A small-molecule ligand and the protein it binds are described below.
Small molecule (SMILES): Nc1ccc(C(=O)O)cc1

Binding-site contacts:
Ligand atom O1' contacts residue PRO47 of chain 1.A at 3.7 Å.
Ligand atom O2' contacts residue BTB1 of chain 1.C at 3.8 Å.
Ligand atom O1' contacts residue LYS111 of chain 1.A at 3.7 Å.
Ligand atom C4 contacts residue GLY110 of chain 1.A at 3.7 Å.
Ligand atom C1 contacts residue LEU49 of chain 1.A at 4.4 Å (hydrophobic).
Ligand atom C4 contacts residue LYS111 of chain 1.A at 3.8 Å.
Ligand atom C5 contacts residue GLY110 of chain 1.A at 4.3 Å.
Ligand atom N4 contacts residue VAL114 of chain 1.A at 4.5 Å.
Ligand atom N4 contacts residue LYS111 of chain 1.A at 4.0 Å.
Ligand atom O2' contacts residue TYR223 of chain 1.A at 3.9 Å.
Ligand atom C4 contacts residue LEU49 of chain 1.A at 3.9 Å (hydrophobic).
Ligand atom C2 contacts residue LYS111 of chain 1.A at 4.0 Å.
Ligand atom C6 contacts residue PRO47 of chain 1.A at 4.4 Å (hydrophobic).
Ligand atom C5 contacts residue SER78 of chain 1.A at 3.4 Å.
Ligand atom C6 contacts residue LEU49 of chain 1.A at 4.1 Å (hydrophobic).
Ligand atom C3 contacts residue TYR223 of chain 1.A at 4.5 Å (hydrophobic).
Ligand atom C4 contacts residue VAL114 of chain 1.A at 4.5 Å (hydrophobic).
Ligand atom N4 contacts residue GLY110 of chain 1.A at 3.5 Å (h-bond).
Ligand atom C1' contacts residue LYS111 of chain 1.A at 3.8 Å.
Ligand atom C4 contacts residue SER78 of chain 1.A at 3.6 Å.
Ligand atom C2 contacts residue TYR223 of chain 1.A at 3.9 Å (hydrophobic).
Ligand atom N4 contacts residue SER78 of chain 1.A at 2.9 Å (h-bond).
Ligand atom O2' contacts residue LYS111 of chain 1.A at 3.7 Å.
Ligand atom N4 contacts residue LEU49 of chain 1.A at 3.8 Å.
Ligand atom C1 contacts residue LYS111 of chain 1.A at 3.9 Å.
Ligand atom C5 contacts residue LYS111 of chain 1.A at 4.0 Å.
Ligand atom C5 contacts residue VAL114 of chain 1.A at 3.7 Å (hydrophobic).
Ligand atom C3 contacts residue LYS111 of chain 1.A at 3.9 Å.
Ligand atom C3 contacts residue GLY110 of chain 1.A at 4.1 Å.
Ligand atom C2 contacts residue LEU49 of chain 1.A at 4.5 Å (hydrophobic).
Ligand atom C3 contacts residue LEU49 of chain 1.A at 4.0 Å (hydrophobic).
Ligand atom C6 contacts residue LYS111 of chain 1.A at 4.1 Å.
Ligand atom C6 contacts residue ALA48 of chain 1.A at 4.3 Å (hydrophobic).
Ligand atom C6 contacts residue VAL114 of chain 1.A at 4.4 Å (hydrophobic).
Ligand atom O1' contacts residue ALA48 of chain 1.A at 4.2 Å.
Ligand atom C5 contacts residue LEU49 of chain 1.A at 3.8 Å (hydrophobic).
Ligand atom C6 contacts residue SER78 of chain 1.A at 4.4 Å.

Sequence of chain 1.A:
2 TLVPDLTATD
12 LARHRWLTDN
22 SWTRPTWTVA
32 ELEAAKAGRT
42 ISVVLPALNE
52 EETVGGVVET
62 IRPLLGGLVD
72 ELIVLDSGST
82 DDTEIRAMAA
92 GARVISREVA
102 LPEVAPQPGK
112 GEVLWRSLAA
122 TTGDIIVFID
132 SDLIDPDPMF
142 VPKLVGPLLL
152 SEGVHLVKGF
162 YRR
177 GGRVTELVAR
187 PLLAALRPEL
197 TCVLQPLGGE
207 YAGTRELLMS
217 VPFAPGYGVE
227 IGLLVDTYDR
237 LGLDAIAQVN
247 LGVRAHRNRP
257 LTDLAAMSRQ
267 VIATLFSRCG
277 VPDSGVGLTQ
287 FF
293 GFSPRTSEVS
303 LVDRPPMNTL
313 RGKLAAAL